Sequence of chain 1.D:
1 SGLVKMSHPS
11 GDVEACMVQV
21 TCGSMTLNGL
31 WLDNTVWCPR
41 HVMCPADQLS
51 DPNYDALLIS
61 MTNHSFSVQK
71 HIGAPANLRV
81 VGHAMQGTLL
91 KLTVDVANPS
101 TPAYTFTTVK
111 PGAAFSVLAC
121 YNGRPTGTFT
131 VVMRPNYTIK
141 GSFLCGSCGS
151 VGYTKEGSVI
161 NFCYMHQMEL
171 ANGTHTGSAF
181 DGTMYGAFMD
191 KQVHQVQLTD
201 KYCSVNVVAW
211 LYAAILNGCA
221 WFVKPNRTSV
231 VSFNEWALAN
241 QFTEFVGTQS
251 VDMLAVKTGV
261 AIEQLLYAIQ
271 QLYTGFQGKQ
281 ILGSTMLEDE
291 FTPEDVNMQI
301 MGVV

The protein below binds the small molecule below.
Small molecule (SMILES): CCC(=O)Nc1ccc(N(Cc2ccsc2)C(=O)Cn2nnc3ccccc32)cc1

Sequence of chain 1.C:
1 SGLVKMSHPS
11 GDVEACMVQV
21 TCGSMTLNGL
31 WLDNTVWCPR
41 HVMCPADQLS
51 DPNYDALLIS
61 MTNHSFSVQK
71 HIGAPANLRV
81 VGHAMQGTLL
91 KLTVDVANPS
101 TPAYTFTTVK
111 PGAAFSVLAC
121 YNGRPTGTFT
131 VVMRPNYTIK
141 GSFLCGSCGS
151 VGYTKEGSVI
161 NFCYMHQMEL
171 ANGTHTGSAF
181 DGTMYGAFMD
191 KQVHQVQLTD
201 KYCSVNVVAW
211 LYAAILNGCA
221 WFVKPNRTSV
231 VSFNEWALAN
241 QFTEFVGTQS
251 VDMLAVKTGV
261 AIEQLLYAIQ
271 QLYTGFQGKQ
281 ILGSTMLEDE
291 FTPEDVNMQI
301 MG

Binding-site contacts:
Ligand atom C13 contacts residue LEU49 of chain 1.C at 3.7 Å (hydrophobic).
Ligand atom C17 contacts residue LYS191 of chain 1.C at 3.9 Å.
Ligand atom C29 contacts residue SER1 of chain 1.D at 3.7 Å.
Ligand atom C30 contacts residue GLU169 of chain 1.C at 3.1 Å.
Ligand atom C30 contacts residue PHE143 of chain 1.C at 3.1 Å (hydrophobic).
Ligand atom O01 contacts residue MET168 of chain 1.C at 3.3 Å.
Ligand atom S18 contacts residue ASP190 of chain 1.C at 3.6 Å (salt-bridge).
Ligand atom C17 contacts residue LEU49 of chain 1.C at 3.8 Å (hydrophobic).
Ligand atom C19 contacts residue LYS191 of chain 1.C at 3.4 Å.
Ligand atom S18 contacts residue LYS191 of chain 1.C at 3.7 Å.
Ligand atom N08 contacts residue LEU49 of chain 1.C at 3.6 Å.
Ligand atom C27 contacts residue CYS145 of chain 1.C at 3.9 Å (hydrophobic).
Ligand atom C19 contacts residue ASP190 of chain 1.C at 3.2 Å.
Ligand atom C17 contacts residue GLN192 of chain 1.C at 3.7 Å.
Ligand atom C20 contacts residue MET168 of chain 1.C at 3.9 Å (hydrophobic).
Ligand atom N24 contacts residue SER147 of chain 1.C at 3.9 Å.
Ligand atom C29 contacts residue LEU144 of chain 1.C at 3.8 Å (hydrophobic).
Ligand atom C07 contacts residue LEU49 of chain 1.C at 3.5 Å (hydrophobic).
Ligand atom N23 contacts residue GLU169 of chain 1.C at 3.6 Å (salt-bridge).
Ligand atom O01 contacts residue GLU169 of chain 1.C at 3.0 Å (salt-bridge).
Ligand atom C14 contacts residue GLN192 of chain 1.C at 3.6 Å.
Ligand atom N08 contacts residue MET25 of chain 1.C at 3.6 Å.
Ligand atom C25 contacts residue GLU169 of chain 1.C at 3.6 Å.
Ligand atom C30 contacts residue SER1 of chain 1.D at 3.9 Å.
Ligand atom C21 contacts residue CYS148 of chain 1.C at 3.9 Å (hydrophobic).
Ligand atom N23 contacts residue HIS166 of chain 1.C at 3.4 Å (h-bond).
Ligand atom C06 contacts residue HIS41 of chain 1.C at 3.8 Å.
Ligand atom N23 contacts residue MET168 of chain 1.C at 3.7 Å.
Ligand atom N24 contacts residue HIS166 of chain 1.C at 3.0 Å (h-bond).
Ligand atom C29 contacts residue GLU169 of chain 1.C at 3.3 Å.
Ligand atom C19 contacts residue HIS41 of chain 1.C at 3.8 Å.
Ligand atom N23 contacts residue CYS148 of chain 1.C at 3.6 Å.
Ligand atom C28 contacts residue CYS145 of chain 1.C at 3.8 Å (hydrophobic).
Ligand atom C05 contacts residue HIS41 of chain 1.C at 3.8 Å.
Ligand atom S18 contacts residue LEU49 of chain 1.C at 3.5 Å.
Ligand atom N24 contacts residue GLU169 of chain 1.C at 3.7 Å.
Ligand atom C30 contacts residue LEU144 of chain 1.C at 3.6 Å (hydrophobic).
Ligand atom C10 contacts residue MET25 of chain 1.C at 3.6 Å (hydrophobic).
Ligand atom C29 contacts residue PHE143 of chain 1.C at 3.5 Å (hydrophobic).
Ligand atom C29 contacts residue CYS145 of chain 1.C at 3.7 Å (hydrophobic).